Binding-site contacts:
Ligand atom O3' contacts residue MET64 of chain 4.A at 3.6 Å.
Ligand atom C6 contacts residue PHE159 of chain 4.A at 3.9 Å (hydrophobic).
Ligand atom N8 contacts residue THR90 of chain 4.A at 3.2 Å (h-bond).
Ligand atom N7 contacts residue CYS91 of chain 4.A at 3.3 Å.
Ligand atom N6 contacts residue ASP204 of chain 4.A at 3.2 Å (salt-bridge).
Ligand atom O4' contacts residue THR90 of chain 4.A at 3.7 Å.
Ligand atom C6 contacts residue GLY92 of chain 4.A at 3.7 Å.
Ligand atom C3' contacts residue GLU181 of chain 4.A at 3.5 Å.
Ligand atom N3 contacts residue GLU179 of chain 4.A at 3.6 Å.
Ligand atom C5' contacts residue PHE159 of chain 4.A at 3.7 Å (hydrophobic).
Ligand atom C4' contacts residue MET64 of chain 4.A at 3.9 Å (hydrophobic).
Ligand atom O5' contacts residue PHE159 of chain 4.A at 3.3 Å.
Ligand atom O2' contacts residue ARG87 of chain 4.A at 3.3 Å (salt-bridge).
Ligand atom N1 contacts residue PHE159 of chain 4.A at 3.8 Å.
Ligand atom N7 contacts residue GLY92 of chain 4.A at 3.5 Å (h-bond).
Ligand atom O5' contacts residue HIS4 of chain 2.A at 2.8 Å (h-bond).
Ligand atom O2' contacts residue MET180 of chain 4.A at 3.0 Å (h-bond).
Ligand atom N3 contacts residue MET180 of chain 4.A at 3.6 Å.
Ligand atom N1 contacts residue VAL178 of chain 4.A at 3.6 Å.
Ligand atom C2 contacts residue PHE159 of chain 4.A at 3.7 Å (hydrophobic).
Ligand atom C1' contacts residue THR90 of chain 4.A at 3.7 Å.
Ligand atom C3' contacts residue MET180 of chain 4.A at 3.8 Å (hydrophobic).
Ligand atom C4 contacts residue VAL178 of chain 4.A at 3.7 Å (hydrophobic).
Ligand atom N3 contacts residue VAL178 of chain 4.A at 3.8 Å.
Ligand atom N7 contacts residue ASP204 of chain 4.A at 3.4 Å (salt-bridge).
Ligand atom O4' contacts residue ARG43 of chain 2.A at 3.3 Å (salt-bridge).
Ligand atom N7 contacts residue SER203 of chain 4.A at 3.8 Å.
Ligand atom C5 contacts residue GLY92 of chain 4.A at 3.6 Å.
Ligand atom C6 contacts residue VAL178 of chain 4.A at 3.7 Å (hydrophobic).
Ligand atom C9 contacts residue THR90 of chain 4.A at 3.9 Å.
Ligand atom O2' contacts residue GLU181 of chain 4.A at 2.7 Å (salt-bridge).
Ligand atom C5 contacts residue VAL178 of chain 4.A at 3.6 Å (hydrophobic).
Ligand atom O2' contacts residue GLU179 of chain 4.A at 3.3 Å.
Ligand atom C5' contacts residue HIS4 of chain 2.A at 3.7 Å.
Ligand atom N6 contacts residue GLY92 of chain 4.A at 3.3 Å.
Ligand atom O3' contacts residue GLU181 of chain 4.A at 2.7 Å (salt-bridge).
Ligand atom C2' contacts residue MET180 of chain 4.A at 3.6 Å (hydrophobic).
Ligand atom N8 contacts residue CYS91 of chain 4.A at 3.4 Å.
Ligand atom C4' contacts residue ARG43 of chain 2.A at 3.5 Å.
Ligand atom C2 contacts residue VAL178 of chain 4.A at 3.5 Å (hydrophobic).

Sequence of chain 2.A:
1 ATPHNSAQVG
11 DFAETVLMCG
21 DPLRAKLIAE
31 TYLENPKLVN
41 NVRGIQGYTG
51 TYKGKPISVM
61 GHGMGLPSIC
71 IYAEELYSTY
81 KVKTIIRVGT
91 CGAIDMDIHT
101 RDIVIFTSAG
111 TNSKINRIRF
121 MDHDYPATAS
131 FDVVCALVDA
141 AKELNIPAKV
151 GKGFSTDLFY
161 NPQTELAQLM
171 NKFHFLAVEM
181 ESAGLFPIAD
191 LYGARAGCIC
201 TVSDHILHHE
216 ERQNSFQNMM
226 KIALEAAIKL

This protein binds this small molecule.
Small molecule (SMILES): Nc1ncnc2c([C@@H]3O[C@H](CO)[C@@H](O)[C@H]3O)n[nH]c12

Sequence of chain 4.A:
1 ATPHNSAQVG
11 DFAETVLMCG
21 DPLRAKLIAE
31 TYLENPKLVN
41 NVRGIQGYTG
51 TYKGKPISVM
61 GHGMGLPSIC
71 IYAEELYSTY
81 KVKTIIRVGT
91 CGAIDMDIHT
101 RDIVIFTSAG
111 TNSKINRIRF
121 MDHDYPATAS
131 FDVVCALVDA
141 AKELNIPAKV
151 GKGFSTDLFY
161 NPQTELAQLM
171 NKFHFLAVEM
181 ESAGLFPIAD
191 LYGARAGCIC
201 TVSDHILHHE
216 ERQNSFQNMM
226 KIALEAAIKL